Binding-site contacts:
Ligand atom O2' contacts residue ASP145 of chain 2.B at 2.4 Å (salt-bridge).
Ligand atom C3' contacts residue GLU144 of chain 2.B at 3.2 Å.
Ligand atom O2' contacts residue MG1 of chain 2.I at 2.3 Å.
Ligand atom O2' contacts residue POP1 of chain 2.L at 3.1 Å (h-bond).
Ligand atom O1P contacts residue THR149 of chain 2.B at 3.2 Å (h-bond).
Ligand atom C2' contacts residue POP1 of chain 2.L at 3.5 Å.
Ligand atom C4' contacts residue POP1 of chain 2.L at 3.4 Å.
Ligand atom N1 contacts residue PHE197 of chain 2.B at 3.4 Å.
Ligand atom C2 contacts residue ASP204 of chain 2.B at 3.2 Å.
Ligand atom C6 contacts residue PHE197 of chain 2.B at 3.5 Å (hydrophobic).
Ligand atom O2P contacts residue THR149 of chain 2.B at 3.5 Å (h-bond).
Ligand atom O6 contacts residue PHE197 of chain 2.B at 3.4 Å.
Ligand atom C5' contacts residue ILE146 of chain 2.B at 3.2 Å (hydrophobic).
Ligand atom O3' contacts residue GLU144 of chain 2.B at 2.7 Å (salt-bridge).
Ligand atom O5' contacts residue TYR116 of chain 2.B at 3.2 Å.
Ligand atom C3' contacts residue MG1 of chain 2.I at 3.2 Å.
Ligand atom O3' contacts residue POP1 of chain 2.L at 2.8 Å (h-bond).
Ligand atom N1 contacts residue VAL198 of chain 2.B at 2.5 Å (h-bond).
Ligand atom O6 contacts residue VAL198 of chain 2.B at 3.1 Å (h-bond).
Ligand atom O1P contacts residue GLY150 of chain 2.B at 3.0 Å (h-bond).
Ligand atom O3P contacts residue THR149 of chain 2.B at 2.8 Å (h-bond).
Ligand atom C1' contacts residue POP1 of chain 2.L at 3.3 Å.
Ligand atom C3' contacts residue POP1 of chain 2.L at 3.4 Å.
Ligand atom O2P contacts residue THR152 of chain 2.B at 2.9 Å (h-bond).
Ligand atom O3P contacts residue ASP148 of chain 2.B at 3.2 Å.
Ligand atom C2 contacts residue VAL198 of chain 2.B at 3.1 Å (hydrophobic).
Ligand atom C2' contacts residue MG1 of chain 2.I at 3.2 Å.
Ligand atom O6 contacts residue LYS176 of chain 2.B at 2.9 Å (salt-bridge).
Ligand atom P contacts residue THR149 of chain 2.B at 3.5 Å.
Ligand atom N7 contacts residue ASP148 of chain 2.B at 2.9 Å (salt-bridge).
Ligand atom C2' contacts residue ASP145 of chain 2.B at 3.1 Å.
Ligand atom O3P contacts residue TYR116 of chain 2.B at 2.6 Å (h-bond).
Ligand atom O1P contacts residue ASP148 of chain 2.B at 2.9 Å (salt-bridge).
Ligand atom C3' contacts residue ASP145 of chain 2.B at 3.2 Å.
Ligand atom O2P contacts residue LYS151 of chain 2.B at 3.5 Å (salt-bridge).
Ligand atom O3' contacts residue MG1 of chain 2.I at 2.2 Å.
Ligand atom O3' contacts residue ASP145 of chain 2.B at 3.5 Å (salt-bridge).
Ligand atom C8 contacts residue ILE146 of chain 2.B at 3.6 Å (hydrophobic).
Ligand atom N4' contacts residue POP1 of chain 2.L at 3.1 Å (h-bond).
Ligand atom N4' contacts residue TYR116 of chain 2.B at 3.4 Å.

A protein and the small-molecule ligand that binds it are described below.
Small molecule (SMILES): O=c1[nH]cnc2c([C@@H]3N[C@H](COP(=O)(O)O)[C@@H](O)[C@H]3O)c[nH]c12

Sequence of chain 2.B:
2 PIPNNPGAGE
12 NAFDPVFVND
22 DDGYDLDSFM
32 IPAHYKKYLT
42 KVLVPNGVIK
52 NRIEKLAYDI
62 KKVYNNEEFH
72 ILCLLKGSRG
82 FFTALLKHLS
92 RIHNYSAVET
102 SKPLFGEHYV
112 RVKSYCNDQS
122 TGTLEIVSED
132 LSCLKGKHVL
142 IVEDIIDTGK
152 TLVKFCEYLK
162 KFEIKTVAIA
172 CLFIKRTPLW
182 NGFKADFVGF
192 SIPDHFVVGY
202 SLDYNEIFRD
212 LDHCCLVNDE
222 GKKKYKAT